Binding-site contacts:
Ligand atom O2D contacts residue THR100 of chain 1.H at 2.8 Å (h-bond).
Ligand atom C3A contacts residue PHE75 of chain 1.H at 3.6 Å (hydrophobic).
Ligand atom C3A contacts residue TYR103 of chain 1.H at 3.2 Å (hydrophobic).
Ligand atom OC contacts residue LEU106 of chain 1.H at 3.5 Å.
Ligand atom C3D contacts residue TYR74 of chain 1.H at 3.5 Å (hydrophobic).
Ligand atom NB contacts residue TYR103 of chain 1.H at 3.2 Å (h-bond).
Ligand atom O2A contacts residue TYR83 of chain 1.H at 2.5 Å (h-bond).
Ligand atom C4D contacts residue TYR74 of chain 1.H at 3.4 Å (hydrophobic).
Ligand atom O1A contacts residue ARG87 of chain 1.H at 2.6 Å (salt-bridge).
Ligand atom C3C contacts residue CYS102 of chain 1.H at 2.7 Å (hydrophobic).
Ligand atom NA contacts residue TYR103 of chain 1.H at 3.4 Å.
Ligand atom C4A contacts residue ASP72 of chain 1.H at 3.6 Å.
Ligand atom ND contacts residue ASP72 of chain 1.H at 2.9 Å (salt-bridge).
Ligand atom O2D contacts residue LEU99 of chain 1.H at 3.2 Å.
Ligand atom CMA contacts residue GLN89 of chain 1.H at 3.6 Å.
Ligand atom CGA contacts residue ARG87 of chain 1.H at 3.5 Å.
Ligand atom OC contacts residue ASP72 of chain 1.H at 3.6 Å (salt-bridge).
Ligand atom NC contacts residue ASP72 of chain 1.H at 2.8 Å (salt-bridge).
Ligand atom CMC contacts residue ARG71 of chain 1.H at 3.3 Å.
Ligand atom CMB contacts residue PHE43 of chain 1.H at 3.4 Å (hydrophobic).
Ligand atom CBA contacts residue TYR83 of chain 1.H at 3.2 Å (hydrophobic).
Ligand atom C2A contacts residue TYR103 of chain 1.H at 3.6 Å (hydrophobic).
Ligand atom CBC contacts residue ARG73 of chain 1.H at 3.6 Å.
Ligand atom C1C contacts residue ASP72 of chain 1.H at 3.6 Å.
Ligand atom C4A contacts residue TYR103 of chain 1.H at 3.5 Å (hydrophobic).
Ligand atom CAA contacts residue GLN89 of chain 1.H at 3.3 Å.
Ligand atom O1D contacts residue THR100 of chain 1.H at 3.5 Å.
Ligand atom OB contacts residue HIS133 of chain 1.H at 2.9 Å (h-bond).
Ligand atom CGA contacts residue TYR83 of chain 1.H at 3.2 Å (hydrophobic).
Ligand atom OB contacts residue VAL131 of chain 1.H at 3.5 Å.
Ligand atom CMA contacts residue TYR103 of chain 1.H at 3.4 Å (hydrophobic).
Ligand atom CBC contacts residue CYS102 of chain 1.H at 2.6 Å (hydrophobic).
Ligand atom C1A contacts residue TYR103 of chain 1.H at 3.6 Å (hydrophobic).
Ligand atom OB contacts residue ILE115 of chain 1.H at 3.1 Å.
Ligand atom CMD contacts residue THR100 of chain 1.H at 3.4 Å.
Ligand atom NA contacts residue ASP72 of chain 1.H at 2.8 Å (salt-bridge).
Ligand atom CAC contacts residue CYS102 of chain 1.H at 1.7 Å (hydrophobic).
Ligand atom O2A contacts residue ARG87 of chain 1.H at 3.4 Å (salt-bridge).
Ligand atom C4C contacts residue CYS102 of chain 1.H at 3.6 Å (hydrophobic).
Ligand atom C4A contacts residue PHE75 of chain 1.H at 3.3 Å (hydrophobic).

Sequence of chain 1.H:
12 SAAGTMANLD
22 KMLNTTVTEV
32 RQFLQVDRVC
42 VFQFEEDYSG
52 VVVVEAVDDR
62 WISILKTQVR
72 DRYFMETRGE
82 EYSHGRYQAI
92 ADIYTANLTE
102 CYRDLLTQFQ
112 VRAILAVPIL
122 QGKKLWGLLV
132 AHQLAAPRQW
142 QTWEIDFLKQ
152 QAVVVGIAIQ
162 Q

This small molecule binds to this protein.
Small molecule (SMILES): C=CC1=C(C)/C(=C/c2[nH]c(/C=C3\N=C(/C=C4\NC(=O)[C@H](C)[C@@H]4C=C)C(C)=C3CCC(=O)O)c(CCC(=O)O)c2C)NC1=O